Sequence of chain 2.A:
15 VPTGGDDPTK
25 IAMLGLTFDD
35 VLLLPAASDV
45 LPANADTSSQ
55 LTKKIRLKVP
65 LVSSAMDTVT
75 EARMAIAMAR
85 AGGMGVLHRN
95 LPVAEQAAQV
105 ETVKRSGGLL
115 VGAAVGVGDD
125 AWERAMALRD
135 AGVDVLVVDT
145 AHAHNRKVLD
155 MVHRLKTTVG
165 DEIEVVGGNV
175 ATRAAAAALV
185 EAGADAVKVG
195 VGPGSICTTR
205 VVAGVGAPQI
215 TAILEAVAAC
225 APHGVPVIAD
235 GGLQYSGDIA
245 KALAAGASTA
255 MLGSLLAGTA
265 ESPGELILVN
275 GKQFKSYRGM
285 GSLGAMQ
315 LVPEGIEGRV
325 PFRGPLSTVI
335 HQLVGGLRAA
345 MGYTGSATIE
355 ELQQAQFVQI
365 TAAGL

Binding-site contacts:
Ligand atom C30 contacts residue IMP1 of chain 3.B at 3.8 Å.
Ligand atom O19 contacts residue IMP1 of chain 3.B at 2.7 Å (h-bond).
Ligand atom C23 contacts residue IMP1 of chain 3.B at 3.1 Å.
Ligand atom C16 contacts residue GLU318 of chain 3.A at 3.5 Å.
Ligand atom O01 contacts residue TYR347 of chain 2.A at 3.0 Å (h-bond).
Ligand atom C06 contacts residue PRO46 of chain 2.A at 3.5 Å (hydrophobic).
Ligand atom S18 contacts residue IMP1 of chain 3.B at 3.7 Å.
Ligand atom C22 contacts residue IMP1 of chain 3.B at 3.2 Å.
Ligand atom O01 contacts residue GLY346 of chain 2.A at 2.7 Å.
Ligand atom C23 contacts residue THR203 of chain 3.A at 3.5 Å.
Ligand atom C24 contacts residue IMP1 of chain 3.B at 3.6 Å.
Ligand atom C05 contacts residue PRO46 of chain 2.A at 3.6 Å (hydrophobic).
Ligand atom O20 contacts residue MET284 of chain 3.A at 3.5 Å.
Ligand atom C17 contacts residue GLU318 of chain 3.A at 3.4 Å.
Ligand atom O20 contacts residue IMP1 of chain 3.B at 3.6 Å.
Ligand atom C16 contacts residue TYR347 of chain 2.A at 3.7 Å (hydrophobic).
Ligand atom C24 contacts residue TYR347 of chain 2.A at 3.8 Å (hydrophobic).
Ligand atom C27 contacts residue IMP1 of chain 3.B at 3.5 Å.
Ligand atom C06 contacts residue ALA343 of chain 2.A at 3.7 Å (hydrophobic).
Ligand atom O03 contacts residue HIS146 of chain 3.A at 3.0 Å.
Ligand atom C22 contacts residue ALA145 of chain 3.A at 3.6 Å (hydrophobic).
Ligand atom C28 contacts residue IMP1 of chain 3.B at 3.4 Å.
Ligand atom C26 contacts residue GLY194 of chain 3.A at 3.4 Å.
Ligand atom N25 contacts residue VAL195 of chain 3.A at 3.6 Å.
Ligand atom O20 contacts residue GLY285 of chain 3.A at 3.1 Å (h-bond).
Ligand atom C29 contacts residue IMP1 of chain 3.B at 3.8 Å.
Ligand atom N15 contacts residue ALA145 of chain 3.A at 3.8 Å.
Ligand atom C23 contacts residue ALA145 of chain 3.A at 3.8 Å (hydrophobic).
Ligand atom C06 contacts residue TYR347 of chain 2.A at 3.8 Å (hydrophobic).
Ligand atom C24 contacts residue THR203 of chain 3.A at 3.2 Å.
Ligand atom O19 contacts residue GLY285 of chain 3.A at 3.8 Å.
Ligand atom C07 contacts residue GLU318 of chain 3.A at 3.2 Å.
Ligand atom O19 contacts residue GLU318 of chain 3.A at 3.8 Å.
Ligand atom C05 contacts residue ALA343 of chain 2.A at 3.5 Å (hydrophobic).
Ligand atom C05 contacts residue TYR347 of chain 2.A at 3.6 Å (hydrophobic).
Ligand atom O01 contacts residue HIS146 of chain 3.A at 3.6 Å (h-bond).
Ligand atom C06 contacts residue GLU318 of chain 3.A at 3.5 Å.
Ligand atom N25 contacts residue GLY196 of chain 3.A at 3.1 Å (h-bond).
Ligand atom C24 contacts residue GLY196 of chain 3.A at 3.8 Å.
Ligand atom C21 contacts residue IMP1 of chain 3.B at 3.6 Å.

A protein and the small-molecule ligand that binds it are described below.
Small molecule (SMILES): O=C(c1cccc([N+](=O)O)c1)N1CCN(S(=O)(=O)c2cccc3cnccc23)CC1

Sequence of chain 3.A:
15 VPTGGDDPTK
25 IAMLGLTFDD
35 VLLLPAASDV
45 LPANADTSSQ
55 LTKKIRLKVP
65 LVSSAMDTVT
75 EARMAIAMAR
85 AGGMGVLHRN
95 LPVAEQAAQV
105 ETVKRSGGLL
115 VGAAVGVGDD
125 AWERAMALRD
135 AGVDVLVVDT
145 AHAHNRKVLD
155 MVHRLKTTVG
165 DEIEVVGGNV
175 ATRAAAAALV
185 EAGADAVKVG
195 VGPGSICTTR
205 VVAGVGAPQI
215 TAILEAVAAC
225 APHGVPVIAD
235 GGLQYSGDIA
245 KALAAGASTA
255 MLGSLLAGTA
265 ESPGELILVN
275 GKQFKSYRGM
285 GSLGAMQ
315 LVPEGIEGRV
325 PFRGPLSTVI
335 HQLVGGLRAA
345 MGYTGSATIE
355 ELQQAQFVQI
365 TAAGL